Binding-site contacts:
Ligand atom C4 contacts residue ASN577 of chain 1.G at 4.2 Å.
Ligand atom C8 contacts residue THR281 of chain 1.G at 4.3 Å.
Ligand atom O7 contacts residue ASN577 of chain 1.G at 4.4 Å.
Ligand atom N2 contacts residue ASN577 of chain 1.G at 2.9 Å (h-bond).
Ligand atom C7 contacts residue ASN577 of chain 1.G at 3.9 Å.
Ligand atom C3 contacts residue ASN577 of chain 1.G at 3.8 Å.
Ligand atom C1 contacts residue ASN577 of chain 1.G at 1.4 Å.
Ligand atom O5 contacts residue ASN577 of chain 1.G at 2.4 Å (h-bond).
Ligand atom C2 contacts residue ASN577 of chain 1.G at 2.5 Å.
Ligand atom C5 contacts residue ASN577 of chain 1.G at 3.7 Å.

A small-molecule ligand and the protein it binds are described below.
Small molecule (SMILES): CC(=O)N[C@@H]1[C@@H](O)[C@H](O)[C@@H](CO)O[C@H]1O

Sequence of chain 1.G:
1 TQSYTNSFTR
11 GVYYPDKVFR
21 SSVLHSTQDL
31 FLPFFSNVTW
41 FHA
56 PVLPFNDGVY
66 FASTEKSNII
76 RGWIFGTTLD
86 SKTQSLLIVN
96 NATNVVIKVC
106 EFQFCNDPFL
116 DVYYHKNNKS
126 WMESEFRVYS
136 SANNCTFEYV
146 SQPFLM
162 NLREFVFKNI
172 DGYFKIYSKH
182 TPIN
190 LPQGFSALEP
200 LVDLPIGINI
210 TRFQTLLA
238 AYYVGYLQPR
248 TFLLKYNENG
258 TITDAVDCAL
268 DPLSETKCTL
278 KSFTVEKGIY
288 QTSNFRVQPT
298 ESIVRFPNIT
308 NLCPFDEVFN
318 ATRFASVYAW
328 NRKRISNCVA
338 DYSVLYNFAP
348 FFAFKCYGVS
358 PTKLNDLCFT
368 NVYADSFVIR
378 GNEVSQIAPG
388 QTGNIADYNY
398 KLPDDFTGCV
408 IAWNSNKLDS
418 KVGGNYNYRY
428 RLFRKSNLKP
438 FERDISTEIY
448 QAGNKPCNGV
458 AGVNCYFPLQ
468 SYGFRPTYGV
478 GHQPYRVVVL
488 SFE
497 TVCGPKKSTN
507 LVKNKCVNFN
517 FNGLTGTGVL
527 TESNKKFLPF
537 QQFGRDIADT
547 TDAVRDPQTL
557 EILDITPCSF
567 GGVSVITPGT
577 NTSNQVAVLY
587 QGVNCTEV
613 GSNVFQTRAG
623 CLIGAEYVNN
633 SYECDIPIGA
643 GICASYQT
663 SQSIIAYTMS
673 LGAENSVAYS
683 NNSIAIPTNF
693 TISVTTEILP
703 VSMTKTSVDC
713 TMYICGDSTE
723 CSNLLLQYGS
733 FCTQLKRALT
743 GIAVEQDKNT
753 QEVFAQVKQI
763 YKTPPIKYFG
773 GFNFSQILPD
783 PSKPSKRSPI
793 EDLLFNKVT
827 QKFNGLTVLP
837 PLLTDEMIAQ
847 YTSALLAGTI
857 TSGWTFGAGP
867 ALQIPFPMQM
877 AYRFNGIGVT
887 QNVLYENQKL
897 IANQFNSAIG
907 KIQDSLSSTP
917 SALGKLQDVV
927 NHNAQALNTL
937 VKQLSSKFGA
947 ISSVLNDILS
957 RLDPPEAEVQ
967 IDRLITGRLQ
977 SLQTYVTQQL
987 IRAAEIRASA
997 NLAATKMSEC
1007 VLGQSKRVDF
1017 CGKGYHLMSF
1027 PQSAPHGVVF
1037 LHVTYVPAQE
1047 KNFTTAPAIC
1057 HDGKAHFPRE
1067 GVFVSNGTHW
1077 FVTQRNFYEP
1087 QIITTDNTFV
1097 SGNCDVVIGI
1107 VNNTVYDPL